Binding-site contacts:
Ligand atom O5 contacts residue MET107 of chain 3.A at 4.2 Å.
Ligand atom C8 contacts residue ASN75 of chain 3.A at 3.3 Å.
Ligand atom O7 contacts residue HIS74 of chain 3.A at 4.0 Å.
Ligand atom C1 contacts residue ASN75 of chain 3.A at 1.4 Å.
Ligand atom C5 contacts residue ASN75 of chain 3.A at 3.6 Å.
Ligand atom C4 contacts residue ASN75 of chain 3.A at 4.2 Å.
Ligand atom N2 contacts residue ASN75 of chain 3.A at 3.0 Å (h-bond).
Ligand atom O5 contacts residue ASN75 of chain 3.A at 2.3 Å (h-bond).
Ligand atom C7 contacts residue ASN75 of chain 3.A at 3.5 Å.
Ligand atom C3 contacts residue ASN75 of chain 3.A at 3.8 Å.
Ligand atom O7 contacts residue ASN75 of chain 3.A at 3.4 Å (h-bond).
Ligand atom C1 contacts residue THR77 of chain 3.A at 4.0 Å.
Ligand atom C2 contacts residue ASN75 of chain 3.A at 2.4 Å.
Ligand atom N2 contacts residue THR77 of chain 3.A at 4.2 Å.

Sequence of chain 3.A:
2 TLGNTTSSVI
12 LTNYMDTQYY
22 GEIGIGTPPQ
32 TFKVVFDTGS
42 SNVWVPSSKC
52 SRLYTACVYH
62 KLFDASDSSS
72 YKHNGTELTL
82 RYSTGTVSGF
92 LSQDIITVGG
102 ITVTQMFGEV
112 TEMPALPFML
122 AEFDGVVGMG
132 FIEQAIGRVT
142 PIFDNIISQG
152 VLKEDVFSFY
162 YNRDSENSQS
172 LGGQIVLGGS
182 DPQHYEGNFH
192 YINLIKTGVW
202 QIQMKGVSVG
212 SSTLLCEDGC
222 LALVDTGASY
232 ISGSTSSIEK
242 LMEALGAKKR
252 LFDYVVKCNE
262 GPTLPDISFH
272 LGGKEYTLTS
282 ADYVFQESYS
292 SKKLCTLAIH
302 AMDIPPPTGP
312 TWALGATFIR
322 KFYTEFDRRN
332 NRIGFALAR

A protein and the small-molecule ligand that binds it are described below.
Small molecule (SMILES): CC(=O)N[C@@H]1[C@@H](O)[C@H](O)[C@@H](CO)O[C@H]1O